Sequence of chain 1.B:
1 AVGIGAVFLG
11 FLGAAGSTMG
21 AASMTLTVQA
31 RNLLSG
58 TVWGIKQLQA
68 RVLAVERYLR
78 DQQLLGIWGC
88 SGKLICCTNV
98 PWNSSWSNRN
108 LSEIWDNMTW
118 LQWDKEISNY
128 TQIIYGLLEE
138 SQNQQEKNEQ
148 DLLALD

The protein below binds the small molecule below.
Small molecule (SMILES): CC(=O)N[C@@H]1[C@@H](O)[C@H](O)[C@@H](CO)O[C@H]1O

Binding-site contacts:
Ligand atom C8 contacts residue GLU123 of chain 1.B at 3.4 Å.
Ligand atom O5 contacts residue ASN126 of chain 1.B at 2.2 Å (h-bond).
Ligand atom C5 contacts residue ASN126 of chain 1.B at 3.6 Å.
Ligand atom C3 contacts residue ASN126 of chain 1.B at 3.9 Å.
Ligand atom C7 contacts residue TYR127 of chain 1.B at 4.0 Å (hydrophobic).
Ligand atom N2 contacts residue ASN126 of chain 1.B at 3.2 Å (h-bond).
Ligand atom C2 contacts residue ASN126 of chain 1.B at 2.6 Å.
Ligand atom C8 contacts residue TYR127 of chain 1.B at 3.6 Å (hydrophobic).
Ligand atom C1 contacts residue ASN126 of chain 1.B at 1.4 Å.
Ligand atom O7 contacts residue TYR127 of chain 1.B at 4.2 Å.
Ligand atom C7 contacts residue ASN126 of chain 1.B at 4.2 Å.
Ligand atom C4 contacts residue ASN126 of chain 1.B at 4.2 Å.
Ligand atom C8 contacts residue ASN126 of chain 1.B at 4.5 Å.